Binding-site contacts:
Ligand atom O7 contacts residue GLY150 of chain 25.A at 3.4 Å (h-bond).
Ligand atom C1 contacts residue THR156 of chain 25.A at 3.4 Å.
Ligand atom C7 contacts residue ASN154 of chain 25.A at 3.5 Å.
Ligand atom N2 contacts residue ASN154 of chain 25.A at 3.8 Å.
Ligand atom O5 contacts residue ASN154 of chain 25.A at 4.0 Å.
Ligand atom C1 contacts residue MET151 of chain 25.A at 4.4 Å (hydrophobic).
Ligand atom C2 contacts residue ASN154 of chain 25.A at 4.0 Å.
Ligand atom N2 contacts residue THR156 of chain 25.A at 3.8 Å.
Ligand atom C5 contacts residue THR156 of chain 25.A at 4.3 Å.
Ligand atom O7 contacts residue ASN154 of chain 25.A at 3.3 Å (h-bond).
Ligand atom C7 contacts residue GLY150 of chain 25.A at 4.3 Å.
Ligand atom C3 contacts residue THR156 of chain 25.A at 4.0 Å.
Ligand atom C8 contacts residue ASN154 of chain 25.A at 3.9 Å.
Ligand atom C1 contacts residue ASN154 of chain 25.A at 3.0 Å.
Ligand atom C2 contacts residue THR156 of chain 25.A at 3.9 Å.
Ligand atom O5 contacts residue THR156 of chain 25.A at 4.2 Å.

A small-molecule ligand and the protein it binds are described below.
Small molecule (SMILES): CC(=O)N[C@H]1[C@H](O[C@H]2[C@H](O)[C@@H](NC(C)=O)CO[C@@H]2CO)O[C@H](CO)[C@@H](O)[C@@H]1O

Sequence of chain 25.A:
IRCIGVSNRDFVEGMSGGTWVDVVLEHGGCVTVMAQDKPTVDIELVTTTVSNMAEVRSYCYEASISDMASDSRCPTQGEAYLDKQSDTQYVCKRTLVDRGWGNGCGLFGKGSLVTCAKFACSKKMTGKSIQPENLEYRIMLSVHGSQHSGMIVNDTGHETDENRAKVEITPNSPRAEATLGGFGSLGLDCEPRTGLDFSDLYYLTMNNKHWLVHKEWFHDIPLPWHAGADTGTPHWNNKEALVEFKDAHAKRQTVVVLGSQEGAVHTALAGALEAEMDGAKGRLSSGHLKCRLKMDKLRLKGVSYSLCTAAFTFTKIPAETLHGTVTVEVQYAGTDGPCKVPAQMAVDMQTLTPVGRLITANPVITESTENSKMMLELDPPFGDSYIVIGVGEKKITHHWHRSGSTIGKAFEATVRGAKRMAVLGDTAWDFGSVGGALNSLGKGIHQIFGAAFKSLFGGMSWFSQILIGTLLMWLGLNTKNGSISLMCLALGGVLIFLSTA